Binding-site contacts:
Ligand atom O26 contacts residue SER154 of chain 1.A at 3.3 Å (h-bond).
Ligand atom C10 contacts residue GLN199 of chain 1.A at 3.6 Å.
Ligand atom O07 contacts residue GLN199 of chain 1.A at 3.4 Å (h-bond).
Ligand atom C25 contacts residue HIS48 of chain 1.A at 3.8 Å.
Ligand atom C05 contacts residue GLU176 of chain 1.A at 3.9 Å.
Ligand atom C08 contacts residue GLN199 of chain 1.A at 3.5 Å.
Ligand atom O28 contacts residue GLU176 of chain 1.A at 3.1 Å (salt-bridge).
Ligand atom N09 contacts residue GLN199 of chain 1.A at 2.7 Å (h-bond).
Ligand atom C29 contacts residue GLU176 of chain 1.A at 3.5 Å.
Ligand atom C25 contacts residue CYS155 of chain 1.A at 1.8 Å (hydrophobic).
Ligand atom C22 contacts residue LEU151 of chain 1.A at 3.9 Å (hydrophobic).
Ligand atom F01 contacts residue LEU177 of chain 1.A at 3.9 Å.
Ligand atom C18 contacts residue CYS155 of chain 1.A at 3.2 Å (hydrophobic).
Ligand atom O24 contacts residue GLU176 of chain 1.A at 3.4 Å.
Ligand atom C04 contacts residue GLU176 of chain 1.A at 3.9 Å.
Ligand atom C13 contacts residue GLN174 of chain 1.A at 3.8 Å.
Ligand atom C18 contacts residue HIS173 of chain 1.A at 3.9 Å.
Ligand atom O24 contacts residue MET175 of chain 1.A at 3.8 Å.
Ligand atom O26 contacts residue CYS155 of chain 1.A at 2.6 Å (h-bond).
Ligand atom C14 contacts residue ASP197 of chain 1.A at 3.9 Å.
Ligand atom C23 contacts residue LEU151 of chain 1.A at 4.0 Å (hydrophobic).
Ligand atom O28 contacts residue MET175 of chain 1.A at 3.4 Å.
Ligand atom O24 contacts residue HIS182 of chain 1.A at 3.4 Å.
Ligand atom C10 contacts residue GLN174 of chain 1.A at 3.8 Å.
Ligand atom C06 contacts residue GLU176 of chain 1.A at 3.1 Å.
Ligand atom C17 contacts residue CYS155 of chain 1.A at 2.7 Å (hydrophobic).
Ligand atom N21 contacts residue PHE150 of chain 1.A at 3.3 Å (h-bond).
Ligand atom C20 contacts residue GLU176 of chain 1.A at 3.5 Å.
Ligand atom C13 contacts residue ASP197 of chain 1.A at 4.0 Å.
Ligand atom O24 contacts residue HIS173 of chain 1.A at 2.8 Å (h-bond).
Ligand atom N16 contacts residue GLN174 of chain 1.A at 3.1 Å (h-bond).
Ligand atom C14 contacts residue LEU56 of chain 1.A at 3.7 Å (hydrophobic).
Ligand atom O26 contacts residue GLY153 of chain 1.A at 3.5 Å (h-bond).
Ligand atom C15 contacts residue GLN174 of chain 1.A at 3.9 Å.
Ligand atom N16 contacts residue CYS155 of chain 1.A at 3.1 Å (h-bond).
Ligand atom C20 contacts residue HIS173 of chain 1.A at 3.8 Å.
Ligand atom C30 contacts residue GLU176 of chain 1.A at 3.6 Å.
Ligand atom O24 contacts residue PHE150 of chain 1.A at 3.5 Å.
Ligand atom C11 contacts residue GLN199 of chain 1.A at 3.5 Å.
Ligand atom N21 contacts residue GLU176 of chain 1.A at 3.1 Å (salt-bridge).

A small-molecule ligand and the protein it binds are described below.
Small molecule (SMILES): CC(C)C[C@H](NC(=O)OC1CCC(F)(F)CC1)C(=O)N[C@H](CO)C[C@@H]1CCNC1=O

Sequence of chain 1.A:
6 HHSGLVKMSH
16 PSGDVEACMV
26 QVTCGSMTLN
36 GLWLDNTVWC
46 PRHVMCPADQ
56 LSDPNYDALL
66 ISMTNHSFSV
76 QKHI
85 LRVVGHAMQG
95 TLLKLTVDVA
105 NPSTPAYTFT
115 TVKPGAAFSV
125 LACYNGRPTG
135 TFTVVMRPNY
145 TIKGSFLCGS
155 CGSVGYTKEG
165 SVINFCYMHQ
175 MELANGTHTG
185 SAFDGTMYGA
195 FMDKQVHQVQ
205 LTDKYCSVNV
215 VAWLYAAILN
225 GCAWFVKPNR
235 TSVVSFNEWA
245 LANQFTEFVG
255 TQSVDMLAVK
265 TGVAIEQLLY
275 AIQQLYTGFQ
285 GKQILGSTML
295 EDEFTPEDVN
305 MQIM